This small molecule binds to this protein.
Small molecule (SMILES): CC1=Nc2nc(N[C@H](CC#N)c3cccc(Cl)c3)nn2C(=O)C1

Sequence of chain 3.B:
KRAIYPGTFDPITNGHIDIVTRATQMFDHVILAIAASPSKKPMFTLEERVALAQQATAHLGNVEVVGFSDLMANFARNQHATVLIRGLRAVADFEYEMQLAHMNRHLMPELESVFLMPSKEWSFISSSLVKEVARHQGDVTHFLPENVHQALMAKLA

Sequence of chain 8.B:
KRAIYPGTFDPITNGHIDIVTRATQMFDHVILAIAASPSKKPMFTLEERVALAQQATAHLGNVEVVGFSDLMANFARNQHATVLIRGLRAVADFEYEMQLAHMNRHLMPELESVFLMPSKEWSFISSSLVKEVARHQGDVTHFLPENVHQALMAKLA

Binding-site contacts:
Ligand atom CL contacts residue SO41 of chain 8.J at 3.5 Å.
Ligand atom C19 contacts residue SO41 of chain 8.J at 3.4 Å.
Ligand atom C15 contacts residue SER39 of chain 8.B at 3.7 Å.
Ligand atom C2 contacts residue LEU102 of chain 8.B at 3.4 Å (hydrophobic).
Ligand atom N7 contacts residue GLU134 of chain 3.B at 3.2 Å (salt-bridge).
Ligand atom C1 contacts residue LEU102 of chain 8.B at 3.7 Å (hydrophobic).
Ligand atom C16 contacts residue ALA37 of chain 8.B at 3.6 Å (hydrophobic).
Ligand atom CL contacts residue MET74 of chain 8.B at 3.3 Å.
Ligand atom C10 contacts residue ASN106 of chain 8.B at 3.5 Å.
Ligand atom CL contacts residue GLY9 of chain 8.B at 3.5 Å.
Ligand atom C14 contacts residue SER71 of chain 8.B at 3.7 Å.
Ligand atom N9 contacts residue MET74 of chain 8.B at 2.9 Å (h-bond).
Ligand atom C18 contacts residue ALA37 of chain 8.B at 3.4 Å (hydrophobic).
Ligand atom N23 contacts residue SER39 of chain 8.B at 2.9 Å (h-bond).
Ligand atom C13 contacts residue ASP72 of chain 8.B at 3.6 Å.
Ligand atom C21 contacts residue SO41 of chain 8.H at 3.2 Å.
Ligand atom N9 contacts residue LEU73 of chain 8.B at 3.4 Å.
Ligand atom O11 contacts residue GLU134 of chain 3.B at 2.8 Å.
Ligand atom C18 contacts residue MET74 of chain 8.B at 3.7 Å (hydrophobic).
Ligand atom C2 contacts residue LEU131 of chain 3.B at 3.7 Å (hydrophobic).
Ligand atom N23 contacts residue ALA38 of chain 8.B at 3.5 Å (h-bond).
Ligand atom C13 contacts residue SO41 of chain 8.H at 3.6 Å.
Ligand atom C15 contacts residue SO41 of chain 8.H at 3.4 Å.
Ligand atom C1 contacts residue VAL135 of chain 3.B at 3.6 Å (hydrophobic).
Ligand atom N23 contacts residue SO41 of chain 8.H at 3.1 Å (h-bond).
Ligand atom C21 contacts residue SER39 of chain 8.B at 3.6 Å.
Ligand atom C10 contacts residue VAL135 of chain 3.B at 3.7 Å (hydrophobic).
Ligand atom C10 contacts residue MET105 of chain 8.B at 3.3 Å (hydrophobic).
Ligand atom C3 contacts residue GLU134 of chain 3.B at 3.3 Å.
Ligand atom C17 contacts residue ALA37 of chain 8.B at 3.4 Å (hydrophobic).
Ligand atom C14 contacts residue PHE70 of chain 8.B at 3.7 Å (hydrophobic).
Ligand atom C14 contacts residue ASP72 of chain 8.B at 3.1 Å.
Ligand atom C10 contacts residue LEU102 of chain 8.B at 3.7 Å (hydrophobic).
Ligand atom C19 contacts residue ALA37 of chain 8.B at 3.7 Å (hydrophobic).
Ligand atom C17 contacts residue MET74 of chain 8.B at 3.7 Å (hydrophobic).
Ligand atom C20 contacts residue SER39 of chain 8.B at 3.1 Å.
Ligand atom C19 contacts residue SER39 of chain 8.B at 3.6 Å.
Ligand atom N6 contacts residue LEU73 of chain 8.B at 3.7 Å.
Ligand atom N12 contacts residue ASP72 of chain 8.B at 2.9 Å (salt-bridge).
Ligand atom N12 contacts residue MET74 of chain 8.B at 3.7 Å.